Sequence of chain 1.A:
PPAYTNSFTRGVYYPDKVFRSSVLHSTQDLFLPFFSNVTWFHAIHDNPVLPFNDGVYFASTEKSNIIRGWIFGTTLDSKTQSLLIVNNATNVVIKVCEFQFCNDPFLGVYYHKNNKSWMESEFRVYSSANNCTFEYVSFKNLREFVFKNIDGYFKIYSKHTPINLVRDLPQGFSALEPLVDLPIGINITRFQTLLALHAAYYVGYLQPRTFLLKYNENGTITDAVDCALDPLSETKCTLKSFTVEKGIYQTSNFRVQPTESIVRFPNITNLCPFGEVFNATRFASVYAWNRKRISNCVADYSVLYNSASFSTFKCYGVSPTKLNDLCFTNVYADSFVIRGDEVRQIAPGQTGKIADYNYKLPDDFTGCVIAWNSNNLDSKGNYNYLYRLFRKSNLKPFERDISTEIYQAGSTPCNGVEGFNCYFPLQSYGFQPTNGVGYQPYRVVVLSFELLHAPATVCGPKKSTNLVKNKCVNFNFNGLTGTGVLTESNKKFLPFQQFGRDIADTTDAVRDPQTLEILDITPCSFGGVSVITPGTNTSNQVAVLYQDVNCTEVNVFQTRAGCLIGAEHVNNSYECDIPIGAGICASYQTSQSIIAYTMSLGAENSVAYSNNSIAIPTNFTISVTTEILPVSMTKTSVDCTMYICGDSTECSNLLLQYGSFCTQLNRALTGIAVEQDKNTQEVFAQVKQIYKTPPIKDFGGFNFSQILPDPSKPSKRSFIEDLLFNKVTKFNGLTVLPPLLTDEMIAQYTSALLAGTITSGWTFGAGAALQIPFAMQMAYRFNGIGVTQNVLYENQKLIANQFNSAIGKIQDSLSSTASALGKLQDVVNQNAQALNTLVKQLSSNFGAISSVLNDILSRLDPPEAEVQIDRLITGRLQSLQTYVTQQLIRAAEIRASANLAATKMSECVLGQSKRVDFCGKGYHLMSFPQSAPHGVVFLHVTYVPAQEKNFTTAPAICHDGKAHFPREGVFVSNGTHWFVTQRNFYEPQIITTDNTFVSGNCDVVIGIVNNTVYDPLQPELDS

Binding-site contacts:
Ligand atom C4 contacts residue ASN234 of chain 1.A at 4.2 Å.
Ligand atom O5 contacts residue THR236 of chain 1.A at 3.5 Å.
Ligand atom C5 contacts residue ASN234 of chain 1.A at 3.6 Å.
Ligand atom O5 contacts residue ASN234 of chain 1.A at 2.4 Å (h-bond).
Ligand atom O6 contacts residue THR236 of chain 1.A at 4.1 Å.
Ligand atom C5 contacts residue THR236 of chain 1.A at 3.7 Å.
Ligand atom O6 contacts residue THR108 of chain 1.A at 3.2 Å.
Ligand atom C2 contacts residue ASN234 of chain 1.A at 2.5 Å.
Ligand atom C1 contacts residue THR236 of chain 1.A at 4.2 Å.
Ligand atom C7 contacts residue ASN234 of chain 1.A at 3.9 Å.
Ligand atom C6 contacts residue THR236 of chain 1.A at 3.7 Å.
Ligand atom N2 contacts residue ASN234 of chain 1.A at 2.8 Å (h-bond).
Ligand atom C3 contacts residue ASN234 of chain 1.A at 3.8 Å.
Ligand atom C1 contacts residue ASN234 of chain 1.A at 1.4 Å.
Ligand atom C6 contacts residue THR108 of chain 1.A at 4.2 Å.

A small-molecule ligand and the protein it binds are described below.
Small molecule (SMILES): CC(=O)N[C@H]1[C@H](O[C@H]2[C@H](O)[C@@H](NC(C)=O)CO[C@@H]2CO)O[C@H](CO)[C@@H](O)[C@@H]1O